Binding-site contacts:
Ligand atom C contacts residue ASN47 of chain 1.B at 3.4 Å.
Ligand atom N contacts residue WHL1 of chain 1.H at 3.5 Å.
Ligand atom SG contacts residue WHL1 of chain 1.H at 1.8 Å.
Ligand atom CG contacts residue SER101 of chain 1.B at 3.5 Å.
Ligand atom N contacts residue ASN47 of chain 1.B at 3.4 Å (h-bond).
Ligand atom CE2 contacts residue ILE49 of chain 1.B at 3.5 Å (hydrophobic).
Ligand atom CA contacts residue TYR40 of chain 1.B at 3.3 Å (hydrophobic).
Ligand atom CB contacts residue ASN47 of chain 1.B at 3.3 Å.
Ligand atom CE2 contacts residue ASN47 of chain 1.B at 3.5 Å.
Ligand atom CG contacts residue ASN47 of chain 1.B at 3.4 Å.
Ligand atom CH2 contacts residue ILE100 of chain 1.B at 3.5 Å (hydrophobic).
Ligand atom CZ contacts residue TRP41 of chain 1.B at 3.1 Å (hydrophobic).
Ligand atom CB contacts residue VAL60 of chain 1.B at 3.3 Å (hydrophobic).
Ligand atom CA contacts residue ASN47 of chain 1.B at 3.3 Å.
Ligand atom NH2 contacts residue ASN47 of chain 1.B at 3.2 Å (h-bond).
Ligand atom CZ3 contacts residue MET99 of chain 1.B at 3.5 Å (hydrophobic).
Ligand atom O contacts residue ASN47 of chain 1.B at 2.8 Å (h-bond).
Ligand atom OE1 contacts residue HIS62 of chain 1.B at 3.2 Å (h-bond).
Ligand atom OG contacts residue VAL60 of chain 1.B at 3.4 Å.
Ligand atom CD contacts residue HIS62 of chain 1.B at 3.3 Å.
Ligand atom CZ contacts residue GLU42 of chain 1.B at 3.3 Å.
Ligand atom CH2 contacts residue MET99 of chain 1.B at 3.5 Å (hydrophobic).
Ligand atom NE contacts residue ASN47 of chain 1.B at 2.9 Å (h-bond).
Ligand atom OE1 contacts residue ARG66 of chain 1.B at 2.9 Å (salt-bridge).
Ligand atom NH1 contacts residue GLU42 of chain 1.B at 3.2 Å (salt-bridge).
Ligand atom CE3 contacts residue TYR40 of chain 1.B at 3.5 Å (hydrophobic).
Ligand atom CB contacts residue TYR40 of chain 1.B at 3.4 Å (hydrophobic).
Ligand atom NH2 contacts residue GLU42 of chain 1.B at 2.6 Å (salt-bridge).
Ligand atom CG contacts residue TYR40 of chain 1.B at 3.5 Å (hydrophobic).
Ligand atom O contacts residue WHL1 of chain 1.H at 3.4 Å.
Ligand atom CG contacts residue HIS62 of chain 1.B at 3.5 Å.
Ligand atom CD2 contacts residue ASN47 of chain 1.B at 3.3 Å.
Ligand atom O contacts residue NH21 of chain 1.G at 3.1 Å (h-bond).
Ligand atom O contacts residue ALA105 of chain 1.B at 3.5 Å.
Ligand atom CB contacts residue WHL1 of chain 1.H at 2.9 Å.
Ligand atom CE3 contacts residue MET99 of chain 1.B at 3.5 Å (hydrophobic).
Ligand atom CG contacts residue MET99 of chain 1.B at 3.5 Å (hydrophobic).
Ligand atom CB contacts residue ASN47 of chain 1.B at 3.5 Å.
Ligand atom CE2 contacts residue TRP41 of chain 1.B at 3.5 Å (hydrophobic).
Ligand atom CD contacts residue ASP45 of chain 1.B at 3.1 Å.

The small molecule below binds the protein below.
Small molecule (SMILES): CC(=O)N[C@@H](CC(=O)O)C(=O)N1CCC[C@H]1C(=O)N[C@@H](C)C(=O)N[C@@H](CC(C)C)C(=O)N[C@@H](CC1=c2ccccc2=NC1)C(=O)N[C@@H](CCC(N)=O)C(=O)N[C@@H](CS)C(=O)N[C@H](C(=O)N[C@@H](Cc1ccccc1)C(=O)N[C@@H](C)C(=O)N[C@@H](C)C(=O)N[C@@H](CCCN=C(N)N)C(=O)N[C@@H](CO)C(=O)N[C@@H](CS)C(=O)N[C@@H](Cc1ccc(O)cc1)C(=O)N[C@@H](CCC(=O)O)C(=O)N[C@H](C=O)CCC(=O)O)C(C)C

Sequence of chain 1.B:
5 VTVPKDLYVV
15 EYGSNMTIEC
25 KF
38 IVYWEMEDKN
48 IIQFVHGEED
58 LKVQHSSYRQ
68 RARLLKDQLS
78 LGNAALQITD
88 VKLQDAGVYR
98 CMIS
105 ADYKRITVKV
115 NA